Sequence of chain 1.C:
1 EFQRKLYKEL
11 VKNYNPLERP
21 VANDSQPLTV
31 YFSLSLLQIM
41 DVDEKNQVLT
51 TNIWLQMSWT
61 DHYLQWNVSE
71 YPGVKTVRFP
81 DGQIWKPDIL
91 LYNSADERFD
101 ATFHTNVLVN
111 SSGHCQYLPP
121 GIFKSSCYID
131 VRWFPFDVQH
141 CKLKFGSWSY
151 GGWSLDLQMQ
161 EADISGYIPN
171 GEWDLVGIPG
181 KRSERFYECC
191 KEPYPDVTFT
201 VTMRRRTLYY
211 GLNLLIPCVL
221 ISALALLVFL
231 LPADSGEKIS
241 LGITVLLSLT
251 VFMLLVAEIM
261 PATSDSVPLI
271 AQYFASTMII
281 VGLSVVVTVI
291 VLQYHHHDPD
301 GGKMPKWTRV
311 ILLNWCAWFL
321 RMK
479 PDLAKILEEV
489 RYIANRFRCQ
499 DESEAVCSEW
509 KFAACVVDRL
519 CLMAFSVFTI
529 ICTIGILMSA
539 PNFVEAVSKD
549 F

Binding-site contacts:
Ligand atom O6 contacts residue GLU70 of chain 1.C at 4.5 Å.
Ligand atom C7 contacts residue ASN67 of chain 1.C at 3.8 Å.
Ligand atom O5 contacts residue SER69 of chain 1.C at 3.6 Å.
Ligand atom C1 contacts residue ASN67 of chain 1.C at 1.4 Å.
Ligand atom O5 contacts residue GLU70 of chain 1.C at 4.2 Å.
Ligand atom O5 contacts residue ASN67 of chain 1.C at 2.4 Å (h-bond).
Ligand atom N2 contacts residue ASN67 of chain 1.C at 2.9 Å (h-bond).
Ligand atom C5 contacts residue SER69 of chain 1.C at 3.9 Å.
Ligand atom C3 contacts residue ASN67 of chain 1.C at 3.8 Å.
Ligand atom C5 contacts residue ASN67 of chain 1.C at 3.7 Å.
Ligand atom C2 contacts residue ASN67 of chain 1.C at 2.5 Å.
Ligand atom C8 contacts residue ASN67 of chain 1.C at 4.1 Å.
Ligand atom C4 contacts residue ASN67 of chain 1.C at 4.2 Å.
Ligand atom C6 contacts residue SER69 of chain 1.C at 4.1 Å.
Ligand atom C1 contacts residue SER69 of chain 1.C at 4.0 Å.

The protein below binds the small molecule below.
Small molecule (SMILES): CC(=O)N[C@@H]1[C@@H](O)[C@H](O)[C@@H](CO)O[C@H]1O